Sequence of chain 1.J:
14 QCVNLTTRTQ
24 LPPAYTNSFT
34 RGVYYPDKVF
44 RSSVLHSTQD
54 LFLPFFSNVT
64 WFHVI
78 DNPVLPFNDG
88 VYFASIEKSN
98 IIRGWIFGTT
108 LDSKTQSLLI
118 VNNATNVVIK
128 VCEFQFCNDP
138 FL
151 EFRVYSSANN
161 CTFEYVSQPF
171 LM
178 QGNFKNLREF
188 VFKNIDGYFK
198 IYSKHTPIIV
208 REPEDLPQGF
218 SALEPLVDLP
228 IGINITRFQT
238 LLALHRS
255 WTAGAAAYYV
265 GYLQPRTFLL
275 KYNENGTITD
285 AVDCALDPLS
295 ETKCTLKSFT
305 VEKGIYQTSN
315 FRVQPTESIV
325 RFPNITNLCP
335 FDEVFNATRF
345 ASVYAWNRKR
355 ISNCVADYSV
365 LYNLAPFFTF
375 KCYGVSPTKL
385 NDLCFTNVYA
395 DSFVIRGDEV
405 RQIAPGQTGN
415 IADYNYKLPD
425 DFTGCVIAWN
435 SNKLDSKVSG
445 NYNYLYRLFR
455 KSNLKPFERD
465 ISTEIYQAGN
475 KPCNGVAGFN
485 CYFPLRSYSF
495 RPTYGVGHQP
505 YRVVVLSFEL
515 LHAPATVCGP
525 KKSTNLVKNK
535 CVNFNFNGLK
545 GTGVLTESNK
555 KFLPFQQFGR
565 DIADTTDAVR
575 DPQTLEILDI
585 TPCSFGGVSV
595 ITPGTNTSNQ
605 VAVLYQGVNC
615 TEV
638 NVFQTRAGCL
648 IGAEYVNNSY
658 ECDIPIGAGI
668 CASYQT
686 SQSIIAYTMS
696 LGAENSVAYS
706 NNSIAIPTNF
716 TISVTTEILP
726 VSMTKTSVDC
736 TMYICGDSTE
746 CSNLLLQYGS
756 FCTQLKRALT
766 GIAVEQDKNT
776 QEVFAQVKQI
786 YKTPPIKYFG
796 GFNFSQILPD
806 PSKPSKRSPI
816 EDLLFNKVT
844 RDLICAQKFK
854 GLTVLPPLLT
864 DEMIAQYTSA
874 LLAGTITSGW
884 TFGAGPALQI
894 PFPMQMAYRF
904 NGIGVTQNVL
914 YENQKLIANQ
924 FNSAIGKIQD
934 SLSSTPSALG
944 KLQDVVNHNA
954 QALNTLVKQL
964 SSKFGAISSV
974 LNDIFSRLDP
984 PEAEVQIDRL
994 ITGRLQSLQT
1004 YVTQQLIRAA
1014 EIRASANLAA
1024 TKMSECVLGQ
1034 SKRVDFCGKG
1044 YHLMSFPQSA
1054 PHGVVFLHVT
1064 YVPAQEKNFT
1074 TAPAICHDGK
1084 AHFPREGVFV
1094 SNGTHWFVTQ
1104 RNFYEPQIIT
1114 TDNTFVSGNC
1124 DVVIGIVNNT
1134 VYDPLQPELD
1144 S

The protein below binds the small molecule below.
Small molecule (SMILES): CC(=O)N[C@@H]1[C@@H](O)[C@H](O)[C@@H](CO)O[C@H]1O

Binding-site contacts:
Ligand atom C3 contacts residue ASN706 of chain 1.M at 3.8 Å.
Ligand atom O6 contacts residue TYR793 of chain 1.J at 4.1 Å.
Ligand atom O5 contacts residue TYR793 of chain 1.J at 4.3 Å.
Ligand atom N2 contacts residue ASN706 of chain 1.M at 2.9 Å (h-bond).
Ligand atom O5 contacts residue ASN706 of chain 1.M at 2.3 Å (h-bond).
Ligand atom C5 contacts residue ASN706 of chain 1.M at 3.6 Å.
Ligand atom C7 contacts residue ASN706 of chain 1.M at 3.3 Å.
Ligand atom C8 contacts residue ASN707 of chain 1.M at 3.7 Å.
Ligand atom C4 contacts residue ASN706 of chain 1.M at 4.2 Å.
Ligand atom O7 contacts residue ASN706 of chain 1.M at 3.3 Å (h-bond).
Ligand atom C2 contacts residue ASN706 of chain 1.M at 2.5 Å.
Ligand atom C8 contacts residue ASN706 of chain 1.M at 3.9 Å.
Ligand atom C1 contacts residue ASN706 of chain 1.M at 1.4 Å.

Sequence of chain 1.M:
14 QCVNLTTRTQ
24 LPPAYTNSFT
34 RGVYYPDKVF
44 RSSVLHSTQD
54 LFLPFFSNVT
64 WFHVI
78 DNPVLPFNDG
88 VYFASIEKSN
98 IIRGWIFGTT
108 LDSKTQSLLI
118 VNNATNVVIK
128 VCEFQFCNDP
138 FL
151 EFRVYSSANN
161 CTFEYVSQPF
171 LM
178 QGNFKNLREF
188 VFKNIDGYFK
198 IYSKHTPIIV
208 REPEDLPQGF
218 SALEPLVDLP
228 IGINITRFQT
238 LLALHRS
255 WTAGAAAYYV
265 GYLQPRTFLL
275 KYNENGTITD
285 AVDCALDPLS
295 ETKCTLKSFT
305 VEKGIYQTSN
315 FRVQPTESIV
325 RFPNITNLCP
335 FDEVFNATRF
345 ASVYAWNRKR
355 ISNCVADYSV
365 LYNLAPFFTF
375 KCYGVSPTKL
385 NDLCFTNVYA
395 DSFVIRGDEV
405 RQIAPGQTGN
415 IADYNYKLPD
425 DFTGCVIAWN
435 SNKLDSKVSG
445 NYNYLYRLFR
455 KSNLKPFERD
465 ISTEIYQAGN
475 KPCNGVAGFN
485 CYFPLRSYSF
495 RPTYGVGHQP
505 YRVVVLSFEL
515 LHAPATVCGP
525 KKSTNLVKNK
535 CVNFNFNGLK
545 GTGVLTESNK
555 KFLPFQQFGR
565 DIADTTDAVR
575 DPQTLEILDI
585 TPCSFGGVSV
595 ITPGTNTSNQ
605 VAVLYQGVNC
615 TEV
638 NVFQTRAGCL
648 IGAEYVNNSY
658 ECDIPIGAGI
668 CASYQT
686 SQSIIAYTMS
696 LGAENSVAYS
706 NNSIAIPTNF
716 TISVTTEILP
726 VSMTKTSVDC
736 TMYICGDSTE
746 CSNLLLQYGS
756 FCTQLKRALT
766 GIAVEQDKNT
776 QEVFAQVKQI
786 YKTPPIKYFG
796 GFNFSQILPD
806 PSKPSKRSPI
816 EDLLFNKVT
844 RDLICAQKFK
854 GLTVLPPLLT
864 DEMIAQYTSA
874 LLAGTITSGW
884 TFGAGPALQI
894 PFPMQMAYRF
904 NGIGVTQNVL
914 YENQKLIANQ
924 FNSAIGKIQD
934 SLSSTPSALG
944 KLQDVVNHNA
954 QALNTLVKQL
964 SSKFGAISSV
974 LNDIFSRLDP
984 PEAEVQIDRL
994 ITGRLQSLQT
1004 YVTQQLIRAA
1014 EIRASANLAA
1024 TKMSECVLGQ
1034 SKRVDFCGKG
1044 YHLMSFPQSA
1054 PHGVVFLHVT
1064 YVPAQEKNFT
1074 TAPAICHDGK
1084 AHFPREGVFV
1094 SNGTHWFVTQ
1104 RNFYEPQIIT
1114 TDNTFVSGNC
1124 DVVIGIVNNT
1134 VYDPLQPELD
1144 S